A protein and the small-molecule ligand that binds it are described below.
Small molecule (SMILES): CC(=O)N[C@H]1[C@H](O[C@H]2[C@H](O)[C@@H](NC(C)=O)CO[C@@H]2CO)O[C@H](CO)[C@@H](O)[C@@H]1O

Binding-site contacts:
Ligand atom O7 contacts residue VAL153 of chain 25.C at 4.1 Å.
Ligand atom O6 contacts residue THR156 of chain 25.C at 2.7 Å (h-bond).
Ligand atom O5 contacts residue THR156 of chain 25.C at 4.0 Å.
Ligand atom C1 contacts residue ASN154 of chain 25.C at 3.0 Å.
Ligand atom C7 contacts residue ASN154 of chain 25.C at 2.2 Å.
Ligand atom C2 contacts residue ASN154 of chain 25.C at 3.6 Å.
Ligand atom O5 contacts residue ASN154 of chain 25.C at 4.1 Å.
Ligand atom C1 contacts residue THR156 of chain 25.C at 4.2 Å.
Ligand atom O7 contacts residue ASN154 of chain 25.C at 2.1 Å (h-bond).
Ligand atom C8 contacts residue ASN154 of chain 25.C at 2.3 Å.
Ligand atom C6 contacts residue THR156 of chain 25.C at 3.7 Å.
Ligand atom C5 contacts residue THR156 of chain 25.C at 4.1 Å.
Ligand atom N2 contacts residue ASN154 of chain 25.C at 3.2 Å (h-bond).
Ligand atom O7 contacts residue GLY150 of chain 25.C at 4.2 Å.

Sequence of chain 25.C:
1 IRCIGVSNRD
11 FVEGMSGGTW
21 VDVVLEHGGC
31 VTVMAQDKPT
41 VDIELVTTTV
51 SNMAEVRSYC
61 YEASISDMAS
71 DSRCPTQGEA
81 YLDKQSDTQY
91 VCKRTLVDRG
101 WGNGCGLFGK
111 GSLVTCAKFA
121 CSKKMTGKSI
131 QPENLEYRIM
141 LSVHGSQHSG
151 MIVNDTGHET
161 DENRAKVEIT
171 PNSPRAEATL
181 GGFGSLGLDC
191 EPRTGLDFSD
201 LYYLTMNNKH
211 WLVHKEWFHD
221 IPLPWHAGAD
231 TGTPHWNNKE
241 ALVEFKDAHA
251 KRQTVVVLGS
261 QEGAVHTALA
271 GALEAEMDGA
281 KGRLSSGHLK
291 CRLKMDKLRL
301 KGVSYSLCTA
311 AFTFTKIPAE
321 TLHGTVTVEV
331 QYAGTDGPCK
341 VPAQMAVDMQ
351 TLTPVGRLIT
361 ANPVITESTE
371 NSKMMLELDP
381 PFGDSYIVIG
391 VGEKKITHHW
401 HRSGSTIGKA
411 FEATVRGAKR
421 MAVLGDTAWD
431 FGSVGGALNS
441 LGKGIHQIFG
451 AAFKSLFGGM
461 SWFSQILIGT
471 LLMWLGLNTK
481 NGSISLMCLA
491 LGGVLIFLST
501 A